This small molecule binds to this protein.
Small molecule (SMILES): CC(C)[C@H](NC(=O)[C@H](COP(=O)(O)O)NC(=O)[C@H](CCCCN)NC(=O)[C@H](CCCN=C(N)N)NC(=O)[C@H](/C=C/CN=C(N)N)NC(=O)[C@@H](N)CCCCN)C(=O)O

Sequence of chain 1.A:
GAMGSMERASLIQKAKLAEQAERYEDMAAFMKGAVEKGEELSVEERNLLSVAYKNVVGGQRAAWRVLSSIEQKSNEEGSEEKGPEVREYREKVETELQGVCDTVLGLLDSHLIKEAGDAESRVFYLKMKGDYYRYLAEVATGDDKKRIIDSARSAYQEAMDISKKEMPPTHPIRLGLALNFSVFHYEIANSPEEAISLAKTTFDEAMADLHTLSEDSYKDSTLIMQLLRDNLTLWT

Binding-site contacts:
Ligand atom O contacts residue ASN180 of chain 1.A at 2.7 Å (h-bond).
Ligand atom C contacts residue ASN180 of chain 1.A at 3.6 Å.
Ligand atom CD contacts residue GLU187 of chain 1.A at 3.4 Å.
Ligand atom O contacts residue LYS54 of chain 1.A at 3.4 Å.
Ligand atom CG1 contacts residue GLY176 of chain 1.A at 3.4 Å.
Ligand atom NH2 contacts residue ARG61 of chain 1.A at 3.6 Å (salt-bridge).
Ligand atom NZ contacts residue ASP230 of chain 1.A at 2.8 Å (salt-bridge).
Ligand atom P contacts residue LYS54 of chain 1.A at 3.3 Å.
Ligand atom O contacts residue ASN231 of chain 1.A at 3.0 Å (h-bond).
Ligand atom CA contacts residue ASN231 of chain 1.A at 3.5 Å.
Ligand atom O2P contacts residue LYS54 of chain 1.A at 3.1 Å (salt-bridge).
Ligand atom CA contacts residue LEU179 of chain 1.A at 3.7 Å (hydrophobic).
Ligand atom NE contacts residue GLU187 of chain 1.A at 2.8 Å (salt-bridge).
Ligand atom OXT contacts residue LYS54 of chain 1.A at 3.6 Å.
Ligand atom NH2 contacts residue ARG134 of chain 1.A at 3.6 Å.
Ligand atom P contacts residue ARG61 of chain 1.A at 3.7 Å.
Ligand atom C contacts residue ASN231 of chain 1.A at 3.6 Å.
Ligand atom N contacts residue LEU234 of chain 1.A at 3.7 Å.
Ligand atom O3P contacts residue LYS54 of chain 1.A at 2.8 Å (salt-bridge).
Ligand atom CB contacts residue ASN231 of chain 1.A at 3.6 Å.
Ligand atom CZ contacts residue VAL183 of chain 1.A at 3.7 Å (hydrophobic).
Ligand atom O1P contacts residue ARG134 of chain 1.A at 2.8 Å (salt-bridge).
Ligand atom O contacts residue LYS127 of chain 1.A at 2.9 Å (salt-bridge).
Ligand atom CB contacts residue ASN180 of chain 1.A at 3.3 Å.
Ligand atom CB contacts residue ASN231 of chain 1.A at 3.6 Å.
Ligand atom NH2 contacts residue VAL183 of chain 1.A at 3.5 Å.
Ligand atom N contacts residue ASN231 of chain 1.A at 2.8 Å (h-bond).
Ligand atom O3P contacts residue ARG134 of chain 1.A at 2.8 Å (salt-bridge).
Ligand atom O3P contacts residue TYR135 of chain 1.A at 2.6 Å (h-bond).
Ligand atom NH1 contacts residue ARG65 of chain 1.A at 3.5 Å (salt-bridge).
Ligand atom NH2 contacts residue GLU187 of chain 1.A at 2.9 Å (salt-bridge).
Ligand atom CZ contacts residue GLU187 of chain 1.A at 3.5 Å.
Ligand atom N contacts residue ASN180 of chain 1.A at 2.9 Å (h-bond).
Ligand atom CZ contacts residue ARG65 of chain 1.A at 3.5 Å.
Ligand atom O2P contacts residue ARG61 of chain 1.A at 2.8 Å (salt-bridge).
Ligand atom O1P contacts residue ARG61 of chain 1.A at 2.9 Å (salt-bridge).
Ligand atom C contacts residue LYS54 of chain 1.A at 3.6 Å.
Ligand atom O contacts residue VAL183 of chain 1.A at 3.2 Å.
Ligand atom NH2 contacts residue ARG65 of chain 1.A at 3.5 Å (salt-bridge).
Ligand atom CA contacts residue ASN180 of chain 1.A at 3.3 Å.